Sequence of chain 2.A:
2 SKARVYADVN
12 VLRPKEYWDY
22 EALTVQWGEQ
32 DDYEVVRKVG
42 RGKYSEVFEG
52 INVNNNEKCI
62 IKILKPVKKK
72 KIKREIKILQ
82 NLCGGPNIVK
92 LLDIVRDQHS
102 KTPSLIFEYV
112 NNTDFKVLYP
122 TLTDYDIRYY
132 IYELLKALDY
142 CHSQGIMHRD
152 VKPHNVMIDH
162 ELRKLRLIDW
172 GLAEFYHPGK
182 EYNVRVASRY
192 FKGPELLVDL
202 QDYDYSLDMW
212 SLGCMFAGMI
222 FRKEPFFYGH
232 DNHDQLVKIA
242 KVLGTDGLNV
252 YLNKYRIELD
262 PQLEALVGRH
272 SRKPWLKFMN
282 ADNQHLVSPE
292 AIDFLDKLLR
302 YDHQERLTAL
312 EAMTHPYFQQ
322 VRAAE

Binding-site contacts:
Ligand atom C4 contacts residue ILE61 of chain 2.A at 4.0 Å (hydrophobic).
Ligand atom BR10 contacts residue ILE61 of chain 2.A at 3.8 Å.
Ligand atom C9 contacts residue K371 of chain 2.C at 1.2 Å.
Ligand atom C1 contacts residue MET158 of chain 2.A at 3.9 Å (hydrophobic).
Ligand atom C2 contacts residue ILE61 of chain 2.A at 3.7 Å (hydrophobic).
Ligand atom C4 contacts residue K371 of chain 2.C at 0.3 Å.
Ligand atom BR13 contacts residue VAL48 of chain 2.A at 3.9 Å.
Ligand atom C3 contacts residue K371 of chain 2.C at 0.4 Å.
Ligand atom BR10 contacts residue MET158 of chain 2.A at 3.9 Å.
Ligand atom S contacts residue VAL40 of chain 2.A at 3.0 Å (h-bond).
Ligand atom C1 contacts residue K371 of chain 2.C at 0.3 Å.
Ligand atom N8 contacts residue VAL48 of chain 2.A at 3.7 Å.
Ligand atom N5 contacts residue MET158 of chain 2.A at 3.3 Å (h-bond).
Ligand atom C7 contacts residue K371 of chain 2.C at 0.5 Å.
Ligand atom C9 contacts residue MET158 of chain 2.A at 3.9 Å (hydrophobic).
Ligand atom C11 contacts residue GLY41 of chain 2.A at 4.0 Å.
Ligand atom BR11 contacts residue VAL111 of chain 2.A at 3.6 Å.
Ligand atom BR12 contacts residue K371 of chain 2.C at 0.4 Å.
Ligand atom C6 contacts residue K371 of chain 2.C at 0.4 Å.
Ligand atom C2 contacts residue K371 of chain 2.C at 0.4 Å.
Ligand atom S contacts residue K371 of chain 2.C at 2.5 Å.
Ligand atom BR11 contacts residue GLU109 of chain 2.A at 3.2 Å.
Ligand atom BR12 contacts residue VAL90 of chain 2.A at 3.6 Å.
Ligand atom BR12 contacts residue PHE108 of chain 2.A at 3.5 Å.
Ligand atom BR10 contacts residue K371 of chain 2.C at 0.3 Å.
Ligand atom BR13 contacts residue ILE169 of chain 2.A at 3.7 Å.
Ligand atom C7 contacts residue ILE169 of chain 2.A at 3.8 Å (hydrophobic).
Ligand atom C6 contacts residue MET158 of chain 2.A at 3.4 Å (hydrophobic).
Ligand atom N8 contacts residue K371 of chain 2.C at 1.1 Å (h-bond).
Ligand atom S contacts residue GLY41 of chain 2.A at 3.6 Å.
Ligand atom BR11 contacts residue ILE61 of chain 2.A at 3.6 Å.
Ligand atom N5 contacts residue K371 of chain 2.C at 0.3 Å.
Ligand atom BR11 contacts residue K371 of chain 2.C at 0.2 Å.
Ligand atom C4 contacts residue MET158 of chain 2.A at 3.5 Å (hydrophobic).
Ligand atom BR13 contacts residue K371 of chain 2.C at 0.5 Å.
Ligand atom C1 contacts residue ILE61 of chain 2.A at 3.7 Å (hydrophobic).
Ligand atom C7 contacts residue VAL48 of chain 2.A at 3.8 Å (hydrophobic).
Ligand atom C11 contacts residue K371 of chain 2.C at 3.9 Å.
Ligand atom BR10 contacts residue VAL111 of chain 2.A at 3.0 Å.
Ligand atom C3 contacts residue ILE169 of chain 2.A at 3.6 Å (hydrophobic).

A protein and the small-molecule ligand that binds it are described below.
Small molecule (SMILES): CSc1nc2c(Br)c(Br)c(Br)c(Br)c2[nH]1